Binding-site contacts:
Ligand atom C3 contacts residue HIS95 of chain 1.L at 3.9 Å.
Ligand atom C5 contacts residue HIS95 of chain 1.L at 3.9 Å.
Ligand atom C1 contacts residue ASN92 of chain 1.L at 1.4 Å.
Ligand atom C4 contacts residue ASN92 of chain 1.L at 4.2 Å.
Ligand atom O7 contacts residue ASN92 of chain 1.L at 4.4 Å.
Ligand atom N2 contacts residue HIS95 of chain 1.L at 4.4 Å.
Ligand atom C2 contacts residue ASN92 of chain 1.L at 2.4 Å.
Ligand atom C5 contacts residue ASN92 of chain 1.L at 3.7 Å.
Ligand atom C8 contacts residue TYR140 of chain 1.L at 3.6 Å (hydrophobic).
Ligand atom O7 contacts residue HIS95 of chain 1.L at 3.8 Å.
Ligand atom C1 contacts residue HIS95 of chain 1.L at 3.7 Å.
Ligand atom N2 contacts residue ASN92 of chain 1.L at 2.9 Å (h-bond).
Ligand atom C3 contacts residue ASN92 of chain 1.L at 3.8 Å.
Ligand atom C8 contacts residue ASN92 of chain 1.L at 3.8 Å.
Ligand atom O5 contacts residue ASN92 of chain 1.L at 2.4 Å (h-bond).
Ligand atom C6 contacts residue TYR140 of chain 1.L at 4.0 Å (hydrophobic).
Ligand atom O4 contacts residue HIS95 of chain 1.L at 4.2 Å.
Ligand atom C4 contacts residue HIS95 of chain 1.L at 4.3 Å.
Ligand atom C7 contacts residue ASN92 of chain 1.L at 3.5 Å.
Ligand atom C2 contacts residue HIS95 of chain 1.L at 4.2 Å.
Ligand atom O5 contacts residue HIS95 of chain 1.L at 4.2 Å.

The protein below binds the small molecule below.
Small molecule (SMILES): CC(=O)N[C@H]1[C@H](O[C@H]2[C@H](O)[C@@H](NC(C)=O)CO[C@@H]2CO)O[C@H](CO)[C@@H](O)[C@@H]1O

Sequence of chain 1.L:
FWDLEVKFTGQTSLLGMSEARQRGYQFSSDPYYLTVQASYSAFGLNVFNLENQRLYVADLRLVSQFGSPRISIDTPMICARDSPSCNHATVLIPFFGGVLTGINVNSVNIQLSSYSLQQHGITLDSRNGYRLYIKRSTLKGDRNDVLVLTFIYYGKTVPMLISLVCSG